Sequence of chain 1.I:
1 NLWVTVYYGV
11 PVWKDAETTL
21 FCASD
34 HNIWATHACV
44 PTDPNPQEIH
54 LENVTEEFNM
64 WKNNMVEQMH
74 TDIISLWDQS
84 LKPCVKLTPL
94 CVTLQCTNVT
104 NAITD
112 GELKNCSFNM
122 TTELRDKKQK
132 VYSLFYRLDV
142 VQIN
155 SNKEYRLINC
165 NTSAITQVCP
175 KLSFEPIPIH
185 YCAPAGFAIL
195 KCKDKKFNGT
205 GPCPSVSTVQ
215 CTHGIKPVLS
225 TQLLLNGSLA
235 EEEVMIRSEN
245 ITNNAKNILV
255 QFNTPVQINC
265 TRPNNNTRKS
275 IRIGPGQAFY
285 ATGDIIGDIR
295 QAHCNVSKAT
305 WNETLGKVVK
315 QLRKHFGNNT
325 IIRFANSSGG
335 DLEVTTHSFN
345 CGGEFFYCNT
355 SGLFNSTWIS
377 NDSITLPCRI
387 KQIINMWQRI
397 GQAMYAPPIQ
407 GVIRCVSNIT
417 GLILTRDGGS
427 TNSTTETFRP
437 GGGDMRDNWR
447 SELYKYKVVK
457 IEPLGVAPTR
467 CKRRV

Binding-site contacts:
Ligand atom C5 contacts residue ASN101 of chain 1.I at 3.7 Å.
Ligand atom C7 contacts residue ASN101 of chain 1.I at 3.1 Å.
Ligand atom O6 contacts residue ASN101 of chain 1.I at 3.8 Å.
Ligand atom O5 contacts residue LYS115 of chain 1.I at 3.9 Å.
Ligand atom C3 contacts residue ASN101 of chain 1.I at 3.8 Å.
Ligand atom C2 contacts residue ASN101 of chain 1.I at 2.5 Å.
Ligand atom O5 contacts residue ASN101 of chain 1.I at 2.5 Å (h-bond).
Ligand atom N2 contacts residue ASN101 of chain 1.I at 2.8 Å (h-bond).
Ligand atom O6 contacts residue LYS115 of chain 1.I at 3.3 Å (salt-bridge).
Ligand atom O7 contacts residue ASN101 of chain 1.I at 3.0 Å (h-bond).
Ligand atom C6 contacts residue LYS115 of chain 1.I at 4.0 Å.
Ligand atom C5 contacts residue LYS115 of chain 1.I at 4.4 Å.
Ligand atom C8 contacts residue ASN101 of chain 1.I at 4.3 Å.
Ligand atom C4 contacts residue ASN101 of chain 1.I at 4.3 Å.
Ligand atom C1 contacts residue ASN101 of chain 1.I at 1.4 Å.
Ligand atom O6 contacts residue GLY112 of chain 1.I at 4.1 Å.

A small-molecule ligand and the protein it binds are described below.
Small molecule (SMILES): CC(=O)N[C@@H]1[C@@H](O)[C@H](O)[C@@H](CO)O[C@H]1O